Sequence of chain 2.A:
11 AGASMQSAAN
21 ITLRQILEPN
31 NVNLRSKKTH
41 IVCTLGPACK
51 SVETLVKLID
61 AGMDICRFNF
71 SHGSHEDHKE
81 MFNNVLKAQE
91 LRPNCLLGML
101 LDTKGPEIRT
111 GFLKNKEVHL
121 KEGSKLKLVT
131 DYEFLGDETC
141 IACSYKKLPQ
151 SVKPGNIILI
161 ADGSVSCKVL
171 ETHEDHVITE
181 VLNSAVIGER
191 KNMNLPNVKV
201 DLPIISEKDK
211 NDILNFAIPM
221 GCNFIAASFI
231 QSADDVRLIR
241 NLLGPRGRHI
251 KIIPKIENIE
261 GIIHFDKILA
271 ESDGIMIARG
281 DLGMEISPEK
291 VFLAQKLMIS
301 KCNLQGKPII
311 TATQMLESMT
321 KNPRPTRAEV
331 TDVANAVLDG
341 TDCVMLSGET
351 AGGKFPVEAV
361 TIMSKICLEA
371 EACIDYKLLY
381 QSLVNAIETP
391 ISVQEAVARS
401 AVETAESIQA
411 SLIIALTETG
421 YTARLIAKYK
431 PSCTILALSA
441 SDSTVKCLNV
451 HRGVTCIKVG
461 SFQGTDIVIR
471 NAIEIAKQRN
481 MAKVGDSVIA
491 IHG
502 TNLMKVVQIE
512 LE

Binding-site contacts:
Ligand atom C contacts residue GLY280 of chain 2.A at 3.8 Å.
Ligand atom O3 contacts residue ALA278 of chain 2.A at 3.9 Å.
Ligand atom C contacts residue ARG279 of chain 2.A at 4.2 Å.
Ligand atom CA contacts residue LYS255 of chain 2.A at 3.9 Å.
Ligand atom C contacts residue PEG1 of chain 2.H at 3.5 Å.
Ligand atom O3 contacts residue ASP281 of chain 2.A at 4.2 Å.
Ligand atom CA contacts residue ARG67 of chain 2.A at 4.4 Å.
Ligand atom CB contacts residue ARG67 of chain 2.A at 3.5 Å.
Ligand atom CA contacts residue THR313 of chain 2.A at 4.0 Å.
Ligand atom O3 contacts residue MG1 of chain 2.B at 2.3 Å.
Ligand atom OXT contacts residue ARG279 of chain 2.A at 3.2 Å (salt-bridge).
Ligand atom CB contacts residue PEG1 of chain 2.H at 4.3 Å.
Ligand atom O contacts residue GLY280 of chain 2.A at 3.8 Å.
Ligand atom C contacts residue MG1 of chain 2.B at 2.9 Å.
Ligand atom C contacts residue ASP281 of chain 2.A at 3.8 Å.
Ligand atom CB contacts residue THR313 of chain 2.A at 3.3 Å.
Ligand atom OXT contacts residue THR313 of chain 2.A at 2.7 Å (h-bond).
Ligand atom OXT contacts residue MG1 of chain 2.B at 4.1 Å.
Ligand atom O contacts residue ALA278 of chain 2.A at 3.7 Å.
Ligand atom OXT contacts residue GLY280 of chain 2.A at 2.8 Å (h-bond).
Ligand atom O3 contacts residue LYS255 of chain 2.A at 2.9 Å (salt-bridge).
Ligand atom OXT contacts residue ALA278 of chain 2.A at 3.0 Å.
Ligand atom O contacts residue ASP281 of chain 2.A at 2.9 Å (salt-bridge).
Ligand atom C contacts residue THR313 of chain 2.A at 3.6 Å.
Ligand atom O contacts residue MG1 of chain 2.B at 2.2 Å.
Ligand atom O contacts residue PEG1 of chain 2.H at 3.2 Å (h-bond).
Ligand atom CA contacts residue GLU257 of chain 2.A at 3.8 Å.
Ligand atom C contacts residue GLU257 of chain 2.A at 3.6 Å.
Ligand atom O contacts residue GLU257 of chain 2.A at 3.0 Å (salt-bridge).
Ligand atom CA contacts residue PEG1 of chain 2.H at 4.1 Å.
Ligand atom CB contacts residue MET345 of chain 2.A at 4.0 Å (hydrophobic).
Ligand atom CB contacts residue MG1 of chain 2.B at 4.4 Å.
Ligand atom OXT contacts residue PEG1 of chain 2.H at 3.6 Å.
Ligand atom O3 contacts residue ARG67 of chain 2.A at 4.3 Å.
Ligand atom C contacts residue ALA278 of chain 2.A at 3.5 Å (hydrophobic).
Ligand atom O3 contacts residue GLU257 of chain 2.A at 3.2 Å (salt-bridge).
Ligand atom OXT contacts residue ASP281 of chain 2.A at 3.8 Å.
Ligand atom CA contacts residue ALA278 of chain 2.A at 3.7 Å (hydrophobic).
Ligand atom CB contacts residue LYS255 of chain 2.A at 4.3 Å.
Ligand atom CA contacts residue MG1 of chain 2.B at 2.9 Å.

A small-molecule ligand and the protein it binds are described below.
Small molecule (SMILES): CC(=O)C(=O)O